A protein and the small-molecule ligand that binds it are described below.
Small molecule (SMILES): CC(=O)N[C@H]1[C@H](O[C@H]2[C@H](O)[C@@H](NC(C)=O)CO[C@@H]2CO)O[C@H](CO)[C@@H](O)[C@@H]1O

Binding-site contacts:
Ligand atom O7 contacts residue ASN719 of chain 1.D at 4.4 Å.
Ligand atom C6 contacts residue ASN719 of chain 1.D at 4.4 Å.
Ligand atom C1 contacts residue PRO718 of chain 1.D at 4.4 Å (hydrophobic).
Ligand atom C2 contacts residue ASN719 of chain 1.D at 2.5 Å.
Ligand atom C1 contacts residue LYS516 of chain 1.D at 4.4 Å.
Ligand atom N2 contacts residue PRO718 of chain 1.D at 4.0 Å.
Ligand atom C8 contacts residue GLN742 of chain 1.D at 4.3 Å.
Ligand atom O7 contacts residue LYS516 of chain 1.D at 3.0 Å (salt-bridge).
Ligand atom N2 contacts residue LYS516 of chain 1.D at 3.8 Å.
Ligand atom C4 contacts residue ASN719 of chain 1.D at 4.2 Å.
Ligand atom C7 contacts residue ASN719 of chain 1.D at 3.9 Å.
Ligand atom C7 contacts residue LYS516 of chain 1.D at 3.4 Å.
Ligand atom C8 contacts residue LYS516 of chain 1.D at 4.3 Å.
Ligand atom C1 contacts residue ASN719 of chain 1.D at 1.4 Å.
Ligand atom C5 contacts residue ASN719 of chain 1.D at 3.6 Å.
Ligand atom C8 contacts residue ARG743 of chain 1.D at 4.3 Å.
Ligand atom O5 contacts residue ASN719 of chain 1.D at 2.3 Å (h-bond).
Ligand atom C3 contacts residue ASN719 of chain 1.D at 3.8 Å.
Ligand atom C8 contacts residue PRO718 of chain 1.D at 4.1 Å (hydrophobic).
Ligand atom N2 contacts residue ASN719 of chain 1.D at 2.9 Å (h-bond).
Ligand atom C2 contacts residue LYS516 of chain 1.D at 3.8 Å.

Sequence of chain 1.D:
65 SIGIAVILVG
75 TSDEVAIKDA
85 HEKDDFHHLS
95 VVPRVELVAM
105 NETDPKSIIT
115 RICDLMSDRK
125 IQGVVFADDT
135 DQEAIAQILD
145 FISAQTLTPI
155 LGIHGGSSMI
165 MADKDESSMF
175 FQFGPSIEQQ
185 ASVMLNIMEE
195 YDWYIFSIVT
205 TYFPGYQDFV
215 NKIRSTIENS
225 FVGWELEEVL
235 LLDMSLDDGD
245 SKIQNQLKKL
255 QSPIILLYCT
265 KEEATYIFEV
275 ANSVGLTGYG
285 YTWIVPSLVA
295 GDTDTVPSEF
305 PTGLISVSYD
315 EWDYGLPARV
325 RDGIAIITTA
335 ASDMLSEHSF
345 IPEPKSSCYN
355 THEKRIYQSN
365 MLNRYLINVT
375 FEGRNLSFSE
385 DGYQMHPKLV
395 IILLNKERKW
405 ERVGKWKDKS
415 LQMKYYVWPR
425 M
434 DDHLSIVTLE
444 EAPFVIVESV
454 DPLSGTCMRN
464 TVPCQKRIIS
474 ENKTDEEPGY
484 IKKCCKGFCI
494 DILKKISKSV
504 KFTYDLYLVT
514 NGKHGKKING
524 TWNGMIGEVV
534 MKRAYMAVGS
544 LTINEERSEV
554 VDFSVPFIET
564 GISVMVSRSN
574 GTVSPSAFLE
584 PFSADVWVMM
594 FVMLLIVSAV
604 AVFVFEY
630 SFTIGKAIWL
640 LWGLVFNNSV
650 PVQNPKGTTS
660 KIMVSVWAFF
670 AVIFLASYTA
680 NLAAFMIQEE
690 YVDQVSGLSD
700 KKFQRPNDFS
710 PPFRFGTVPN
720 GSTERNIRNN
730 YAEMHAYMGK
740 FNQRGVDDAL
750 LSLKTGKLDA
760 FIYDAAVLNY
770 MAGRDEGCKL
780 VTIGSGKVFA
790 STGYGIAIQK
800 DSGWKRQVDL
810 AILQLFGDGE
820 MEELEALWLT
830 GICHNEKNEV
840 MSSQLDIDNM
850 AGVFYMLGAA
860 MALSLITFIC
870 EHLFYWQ